Sequence of chain 1.A:
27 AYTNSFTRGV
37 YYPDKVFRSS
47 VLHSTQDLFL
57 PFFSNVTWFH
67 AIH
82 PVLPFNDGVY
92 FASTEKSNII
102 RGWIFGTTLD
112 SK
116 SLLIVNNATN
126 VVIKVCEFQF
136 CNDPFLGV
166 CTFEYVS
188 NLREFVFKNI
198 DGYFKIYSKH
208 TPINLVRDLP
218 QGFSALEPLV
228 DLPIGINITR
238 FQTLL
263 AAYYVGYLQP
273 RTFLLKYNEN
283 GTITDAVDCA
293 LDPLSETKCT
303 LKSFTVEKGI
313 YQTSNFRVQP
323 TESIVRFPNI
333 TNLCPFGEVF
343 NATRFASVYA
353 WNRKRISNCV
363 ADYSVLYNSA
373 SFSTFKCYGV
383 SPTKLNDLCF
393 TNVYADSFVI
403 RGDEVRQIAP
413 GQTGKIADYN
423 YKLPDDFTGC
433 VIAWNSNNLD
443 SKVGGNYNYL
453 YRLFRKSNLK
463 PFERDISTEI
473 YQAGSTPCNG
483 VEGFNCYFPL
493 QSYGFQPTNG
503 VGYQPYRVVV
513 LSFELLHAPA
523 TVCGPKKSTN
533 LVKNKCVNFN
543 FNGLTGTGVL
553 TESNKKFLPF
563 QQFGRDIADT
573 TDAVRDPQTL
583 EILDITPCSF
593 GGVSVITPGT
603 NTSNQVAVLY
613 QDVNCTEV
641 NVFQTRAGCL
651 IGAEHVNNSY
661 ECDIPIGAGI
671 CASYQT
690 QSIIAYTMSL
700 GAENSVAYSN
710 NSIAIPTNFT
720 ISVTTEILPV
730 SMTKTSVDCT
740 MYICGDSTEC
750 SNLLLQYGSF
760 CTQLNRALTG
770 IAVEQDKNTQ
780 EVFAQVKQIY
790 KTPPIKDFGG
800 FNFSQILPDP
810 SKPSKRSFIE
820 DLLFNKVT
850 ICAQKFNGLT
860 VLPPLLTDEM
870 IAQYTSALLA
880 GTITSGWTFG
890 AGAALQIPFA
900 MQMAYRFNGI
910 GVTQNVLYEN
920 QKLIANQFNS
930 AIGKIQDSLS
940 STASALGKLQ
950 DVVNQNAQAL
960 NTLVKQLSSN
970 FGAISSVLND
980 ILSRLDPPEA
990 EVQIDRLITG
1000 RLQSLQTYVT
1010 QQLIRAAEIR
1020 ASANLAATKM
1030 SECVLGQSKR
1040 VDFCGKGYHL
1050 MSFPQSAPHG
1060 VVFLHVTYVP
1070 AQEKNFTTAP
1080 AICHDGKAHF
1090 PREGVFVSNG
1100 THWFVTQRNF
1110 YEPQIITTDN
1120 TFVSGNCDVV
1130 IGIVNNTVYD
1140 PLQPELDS

The small molecule below binds the protein below.
Small molecule (SMILES): CC(=O)N[C@@H]1[C@@H](O)[C@H](O)[C@@H](CO)O[C@H]1O

Binding-site contacts:
Ligand atom C1 contacts residue ASN657 of chain 1.A at 1.4 Å.
Ligand atom N2 contacts residue ASN657 of chain 1.A at 2.9 Å (h-bond).
Ligand atom C2 contacts residue ASN657 of chain 1.A at 2.5 Å.
Ligand atom C8 contacts residue HIS655 of chain 1.A at 4.4 Å.
Ligand atom C3 contacts residue ASN657 of chain 1.A at 3.8 Å.
Ligand atom C7 contacts residue ASN657 of chain 1.A at 3.7 Å.
Ligand atom C4 contacts residue ASN657 of chain 1.A at 4.2 Å.
Ligand atom O5 contacts residue ASN657 of chain 1.A at 2.4 Å (h-bond).
Ligand atom C5 contacts residue ASN657 of chain 1.A at 3.7 Å.
Ligand atom O7 contacts residue ASN657 of chain 1.A at 4.2 Å.